Sequence of chain 1.D:
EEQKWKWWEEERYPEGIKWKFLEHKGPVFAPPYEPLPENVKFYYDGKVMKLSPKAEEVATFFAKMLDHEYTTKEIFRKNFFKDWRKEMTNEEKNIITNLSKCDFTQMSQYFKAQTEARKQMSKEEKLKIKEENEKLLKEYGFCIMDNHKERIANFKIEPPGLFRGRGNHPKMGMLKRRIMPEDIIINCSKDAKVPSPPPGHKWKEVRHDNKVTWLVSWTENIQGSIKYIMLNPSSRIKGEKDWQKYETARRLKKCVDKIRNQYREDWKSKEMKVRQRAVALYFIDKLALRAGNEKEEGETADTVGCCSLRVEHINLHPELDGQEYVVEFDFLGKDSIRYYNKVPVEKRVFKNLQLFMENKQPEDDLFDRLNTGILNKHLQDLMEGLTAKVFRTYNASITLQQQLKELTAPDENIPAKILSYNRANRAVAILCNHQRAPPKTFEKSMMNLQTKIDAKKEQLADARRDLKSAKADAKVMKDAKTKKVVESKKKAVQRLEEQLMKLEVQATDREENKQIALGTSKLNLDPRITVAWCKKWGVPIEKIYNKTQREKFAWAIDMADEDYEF

A protein and the small-molecule ligand that binds it are described below.
Small molecule (SMILES): O=C(O)CCCn1c2c(c3ccccc3c1=O)C(=O)c1ccccc1-2

Binding-site contacts:
Ligand atom C11 contacts residue ARG191 of chain 1.D at 4.3 Å.
Ligand atom O19 contacts residue ALA178 of chain 1.D at 3.1 Å (h-bond).
Ligand atom O18 contacts residue ARG191 of chain 1.D at 3.2 Å (salt-bridge).
Ligand atom C24 contacts residue ASN179 of chain 1.D at 4.0 Å.
Ligand atom O19 contacts residue ASN179 of chain 1.D at 3.3 Å.
Ligand atom C24 contacts residue ALA178 of chain 1.D at 4.4 Å (hydrophobic).
Ligand atom C25 contacts residue ASN179 of chain 1.D at 4.0 Å.